Binding-site contacts:
Ligand atom C2 contacts residue PRO53 of chain 3.B at 3.6 Å (hydrophobic).
Ligand atom C5 contacts residue HIS78 of chain 3.B at 4.0 Å.
Ligand atom C3 contacts residue ASN75 of chain 3.B at 4.0 Å.
Ligand atom C8 contacts residue LYS159 of chain 3.B at 4.4 Å.
Ligand atom O3 contacts residue PRO53 of chain 3.B at 3.8 Å.
Ligand atom C4 contacts residue ASN75 of chain 3.B at 4.3 Å.
Ligand atom C6 contacts residue HIS78 of chain 3.B at 3.9 Å.
Ligand atom C1 contacts residue SER77 of chain 3.B at 3.4 Å.
Ligand atom C7 contacts residue ASN75 of chain 3.B at 3.6 Å.
Ligand atom C6 contacts residue PRO53 of chain 3.B at 4.2 Å (hydrophobic).
Ligand atom C7 contacts residue PRO53 of chain 3.B at 3.7 Å (hydrophobic).
Ligand atom C1 contacts residue HIS78 of chain 3.B at 4.0 Å.
Ligand atom C5 contacts residue ASN75 of chain 3.B at 3.8 Å.
Ligand atom C1 contacts residue PHE57 of chain 3.B at 4.1 Å (hydrophobic).
Ligand atom O6 contacts residue HIS78 of chain 3.B at 2.9 Å (h-bond).
Ligand atom C5 contacts residue PHE57 of chain 3.B at 4.3 Å (hydrophobic).
Ligand atom C1 contacts residue PRO53 of chain 3.B at 3.9 Å (hydrophobic).
Ligand atom C8 contacts residue PHE54 of chain 3.B at 3.5 Å (hydrophobic).
Ligand atom C2 contacts residue ASN75 of chain 3.B at 2.7 Å.
Ligand atom C5 contacts residue SER77 of chain 3.B at 4.0 Å.
Ligand atom C3 contacts residue PRO53 of chain 3.B at 3.6 Å (hydrophobic).
Ligand atom O6 contacts residue PHE54 of chain 3.B at 4.1 Å.
Ligand atom O6 contacts residue PHE57 of chain 3.B at 3.9 Å.
Ligand atom O5 contacts residue HIS78 of chain 3.B at 3.2 Å (h-bond).
Ligand atom O7 contacts residue ASN75 of chain 3.B at 3.6 Å (h-bond).
Ligand atom O5 contacts residue ASN75 of chain 3.B at 2.4 Å (h-bond).
Ligand atom N2 contacts residue PRO53 of chain 3.B at 2.8 Å (h-bond).
Ligand atom N2 contacts residue ASN75 of chain 3.B at 3.1 Å (h-bond).
Ligand atom O5 contacts residue PHE57 of chain 3.B at 3.8 Å.
Ligand atom O6 contacts residue PHE58 of chain 3.B at 3.9 Å.
Ligand atom C6 contacts residue PHE57 of chain 3.B at 3.6 Å (hydrophobic).
Ligand atom C4 contacts residue PHE57 of chain 3.B at 4.0 Å (hydrophobic).
Ligand atom C8 contacts residue PRO53 of chain 3.B at 3.8 Å (hydrophobic).
Ligand atom C8 contacts residue ASP160 of chain 3.B at 4.4 Å.
Ligand atom O5 contacts residue SER77 of chain 3.B at 3.8 Å.
Ligand atom C1 contacts residue ASN75 of chain 3.B at 1.8 Å.

Sequence of chain 3.B:
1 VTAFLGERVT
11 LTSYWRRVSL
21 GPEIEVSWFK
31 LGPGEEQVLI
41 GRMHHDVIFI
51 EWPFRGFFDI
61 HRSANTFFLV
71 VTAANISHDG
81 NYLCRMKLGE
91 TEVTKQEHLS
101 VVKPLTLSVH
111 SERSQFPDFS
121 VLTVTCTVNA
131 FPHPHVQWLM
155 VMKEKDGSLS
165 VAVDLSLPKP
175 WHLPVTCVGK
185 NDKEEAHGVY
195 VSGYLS

This small molecule binds to this protein.
Small molecule (SMILES): CC(=O)N[C@H]1[C@H](O[C@H]2[C@H](O)[C@@H](NC(C)=O)CO[C@@H]2CO)O[C@H](CO)[C@@H](O[C@@H]2O[C@H](CO)[C@@H](O)[C@H](O)[C@@H]2O)[C@@H]1O